Sequence of chain 2.B:
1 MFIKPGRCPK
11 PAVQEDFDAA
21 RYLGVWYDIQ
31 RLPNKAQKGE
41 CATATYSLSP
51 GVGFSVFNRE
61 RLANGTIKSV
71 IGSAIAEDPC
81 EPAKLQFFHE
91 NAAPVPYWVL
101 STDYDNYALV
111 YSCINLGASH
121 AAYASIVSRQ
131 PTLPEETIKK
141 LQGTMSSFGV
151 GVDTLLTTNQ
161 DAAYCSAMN

This small molecule binds to this protein.
Small molecule (SMILES): C=CC1=C(C)/C(=C/c2[nH]c(/C=C3\N=C(/C=C4\NC(=O)C(C)=C4C=C)C(C)=C3CCC(=O)O)c(CCC(=O)O)c2C)NC1=O

Binding-site contacts:
Ligand atom CBD contacts residue GLU60 of chain 2.B at 3.3 Å.
Ligand atom CHB contacts residue HIS89 of chain 2.B at 3.6 Å.
Ligand atom ND contacts residue ASN58 of chain 2.B at 3.4 Å (h-bond).
Ligand atom CMB contacts residue PRO96 of chain 2.B at 3.2 Å (hydrophobic).
Ligand atom OC contacts residue TYR97 of chain 2.B at 3.4 Å.
Ligand atom CMB contacts residue SER112 of chain 2.B at 3.7 Å.
Ligand atom CBD contacts residue ALA36 of chain 2.B at 3.2 Å (hydrophobic).
Ligand atom CBC contacts residue ALA44 of chain 2.B at 3.2 Å (hydrophobic).
Ligand atom C3B contacts residue TYR123 of chain 2.B at 3.6 Å (hydrophobic).
Ligand atom O2D contacts residue LYS68 of chain 2.B at 3.2 Å.
Ligand atom CBC contacts residue THR43 of chain 2.B at 3.3 Å.
Ligand atom CAC contacts residue ASP28 of chain 2.B at 3.5 Å.
Ligand atom CMD contacts residue ARG59 of chain 2.B at 3.5 Å.
Ligand atom CMA contacts residue HIS89 of chain 2.B at 3.5 Å.
Ligand atom CHB contacts residue TYR123 of chain 2.B at 3.6 Å (hydrophobic).
Ligand atom C4A contacts residue HIS89 of chain 2.B at 3.4 Å.
Ligand atom NC contacts residue ASN58 of chain 2.B at 3.5 Å (h-bond).
Ligand atom CGA contacts residue ALA118 of chain 1.B at 3.6 Å (hydrophobic).
Ligand atom NB contacts residue TYR123 of chain 2.B at 3.5 Å.
Ligand atom O1D contacts residue LYS68 of chain 2.B at 3.3 Å.
Ligand atom CGD contacts residue ALA36 of chain 2.B at 3.7 Å (hydrophobic).
Ligand atom C3A contacts residue HIS89 of chain 2.B at 3.5 Å.
Ligand atom CAB contacts residue TYR123 of chain 2.B at 3.7 Å (hydrophobic).
Ligand atom CGD contacts residue LYS68 of chain 2.B at 3.6 Å.
Ligand atom O2D contacts residue GLU60 of chain 2.B at 2.6 Å (salt-bridge).
Ligand atom C2D contacts residue ASN58 of chain 2.B at 3.5 Å.
Ligand atom CAD contacts residue VAL70 of chain 2.B at 3.7 Å (hydrophobic).
Ligand atom CBB contacts residue TYR123 of chain 2.B at 3.4 Å (hydrophobic).
Ligand atom CBB contacts residue VAL110 of chain 2.B at 3.4 Å (hydrophobic).
Ligand atom CMD contacts residue GLU60 of chain 2.B at 3.5 Å.
Ligand atom CGD contacts residue GLU60 of chain 2.B at 3.3 Å.
Ligand atom C1A contacts residue ALA36 of chain 2.B at 3.6 Å (hydrophobic).
Ligand atom C4B contacts residue TYR123 of chain 2.B at 3.6 Å (hydrophobic).
Ligand atom C1D contacts residue ASN58 of chain 2.B at 3.6 Å.
Ligand atom CMB contacts residue VAL95 of chain 2.B at 3.6 Å (hydrophobic).
Ligand atom C1B contacts residue TYR123 of chain 2.B at 3.6 Å (hydrophobic).
Ligand atom CHA contacts residue ALA36 of chain 2.B at 3.7 Å (hydrophobic).
Ligand atom C2B contacts residue TYR123 of chain 2.B at 3.6 Å (hydrophobic).
Ligand atom CHD contacts residue GLN37 of chain 2.B at 3.7 Å.
Ligand atom CBA contacts residue ALA118 of chain 1.B at 3.6 Å (hydrophobic).

Sequence of chain 1.B:
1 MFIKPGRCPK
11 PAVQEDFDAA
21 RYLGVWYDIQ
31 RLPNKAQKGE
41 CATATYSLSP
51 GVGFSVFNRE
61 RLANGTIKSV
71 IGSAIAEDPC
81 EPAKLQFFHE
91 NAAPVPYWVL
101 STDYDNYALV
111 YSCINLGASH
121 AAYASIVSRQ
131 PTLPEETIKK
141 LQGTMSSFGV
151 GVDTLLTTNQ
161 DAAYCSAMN